A protein and the small-molecule ligand that binds it are described below.
Small molecule (SMILES): C[C@H](CCC(=O)O)[C@H]1CC[C@H]2[C@@H]3[C@H](O)C[C@@H]4C[C@H](O)CC[C@]4(C)[C@H]3C[C@H](O)[C@]12C

Sequence of chain 1.P:
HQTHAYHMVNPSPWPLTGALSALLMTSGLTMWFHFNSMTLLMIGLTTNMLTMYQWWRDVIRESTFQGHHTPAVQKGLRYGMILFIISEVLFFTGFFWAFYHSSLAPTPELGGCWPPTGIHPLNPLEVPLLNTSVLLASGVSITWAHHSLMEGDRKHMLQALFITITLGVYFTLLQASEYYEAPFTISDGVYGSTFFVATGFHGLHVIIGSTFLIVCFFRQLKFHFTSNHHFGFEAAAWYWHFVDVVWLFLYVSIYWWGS

Binding-site contacts:
Ligand atom C24 contacts residue PHE1 of chain 1.W at 4.0 Å (hydrophobic).
Ligand atom C4 contacts residue PHE164 of chain 1.P at 4.5 Å (hydrophobic).
Ligand atom C6 contacts residue PHE164 of chain 1.P at 4.1 Å (hydrophobic).
Ligand atom C15 contacts residue LYS157 of chain 1.P at 3.7 Å.
Ligand atom C6 contacts residue GLN161 of chain 1.P at 3.8 Å.
Ligand atom C15 contacts residue LEU160 of chain 1.P at 3.9 Å (hydrophobic).
Ligand atom C13 contacts residue LEU160 of chain 1.P at 4.4 Å (hydrophobic).
Ligand atom O26 contacts residue PHE225 of chain 1.P at 4.5 Å.
Ligand atom C24 contacts residue ARG156 of chain 1.P at 3.2 Å.
Ligand atom C23 contacts residue ARG156 of chain 1.P at 3.1 Å.
Ligand atom O26 contacts residue ARG156 of chain 1.P at 3.5 Å (salt-bridge).
Ligand atom O7 contacts residue GLN161 of chain 1.P at 3.8 Å.
Ligand atom C18 contacts residue LEU160 of chain 1.P at 3.6 Å (hydrophobic).
Ligand atom C14 contacts residue LEU160 of chain 1.P at 3.8 Å (hydrophobic).
Ligand atom O26 contacts residue PHE1 of chain 1.W at 3.4 Å (h-bond).
Ligand atom C16 contacts residue LYS157 of chain 1.P at 3.9 Å.
Ligand atom C18 contacts residue LEU223 of chain 1.P at 3.4 Å (hydrophobic).
Ligand atom C16 contacts residue LEU160 of chain 1.P at 4.5 Å (hydrophobic).
Ligand atom O25 contacts residue ARG156 of chain 1.P at 3.1 Å (salt-bridge).
Ligand atom C5 contacts residue PHE164 of chain 1.P at 3.9 Å (hydrophobic).
Ligand atom C19 contacts residue PHE164 of chain 1.P at 3.4 Å (hydrophobic).
Ligand atom O25 contacts residue PHE1 of chain 1.W at 3.4 Å (h-bond).
Ligand atom C6 contacts residue LEU160 of chain 1.P at 4.4 Å (hydrophobic).
Ligand atom C7 contacts residue GLN161 of chain 1.P at 3.9 Å.
Ligand atom C19 contacts residue PHE219 of chain 1.P at 4.0 Å (hydrophobic).

Sequence of chain 1.W:
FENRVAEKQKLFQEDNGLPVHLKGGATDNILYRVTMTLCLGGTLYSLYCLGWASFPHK